Sequence of chain 1.A:
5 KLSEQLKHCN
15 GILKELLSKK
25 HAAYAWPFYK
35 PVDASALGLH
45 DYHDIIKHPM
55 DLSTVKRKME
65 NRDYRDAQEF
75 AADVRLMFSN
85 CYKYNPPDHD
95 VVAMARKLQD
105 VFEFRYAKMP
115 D

Binding-site contacts:
Ligand atom N contacts residue VAL36 of chain 1.A at 3.8 Å.
Ligand atom C14 contacts residue ASN89 of chain 1.A at 3.7 Å.
Ligand atom C2 contacts residue VAL95 of chain 1.A at 4.0 Å (hydrophobic).
Ligand atom O1 contacts residue LEU43 of chain 1.A at 3.5 Å.
Ligand atom C17 contacts residue PRO90 of chain 1.A at 3.6 Å (hydrophobic).
Ligand atom C contacts residue PRO31 of chain 1.A at 3.8 Å (hydrophobic).
Ligand atom C3 contacts residue LEU43 of chain 1.A at 3.9 Å (hydrophobic).
Ligand atom C1 contacts residue ASN89 of chain 1.A at 3.9 Å.
Ligand atom C8 contacts residue TRP30 of chain 1.A at 3.8 Å (hydrophobic).
Ligand atom C4 contacts residue ASN89 of chain 1.A at 3.8 Å.
Ligand atom N2 contacts residue ASN89 of chain 1.A at 2.8 Å (h-bond).
Ligand atom C14 contacts residue LEU43 of chain 1.A at 3.8 Å (hydrophobic).
Ligand atom N contacts residue VAL95 of chain 1.A at 3.7 Å.
Ligand atom C1 contacts residue VAL95 of chain 1.A at 3.8 Å (hydrophobic).
Ligand atom C3 contacts residue ASN89 of chain 1.A at 3.3 Å.
Ligand atom N2 contacts residue LEU43 of chain 1.A at 4.0 Å.
Ligand atom N1 contacts residue VAL95 of chain 1.A at 3.9 Å.
Ligand atom C contacts residue VAL36 of chain 1.A at 3.7 Å (hydrophobic).
Ligand atom C10 contacts residue VAL95 of chain 1.A at 3.7 Å (hydrophobic).
Ligand atom C15 contacts residue TYR88 of chain 1.A at 3.8 Å (hydrophobic).
Ligand atom C15 contacts residue LEU43 of chain 1.A at 4.0 Å (hydrophobic).
Ligand atom C17 contacts residue TYR88 of chain 1.A at 3.5 Å (hydrophobic).
Ligand atom N2 contacts residue TYR88 of chain 1.A at 3.8 Å.
Ligand atom C contacts residue PHE32 of chain 1.A at 3.8 Å (hydrophobic).
Ligand atom C16 contacts residue ASN89 of chain 1.A at 3.6 Å.
Ligand atom C16 contacts residue PRO90 of chain 1.A at 3.5 Å (hydrophobic).
Ligand atom C16 contacts residue HIS93 of chain 1.A at 3.5 Å.
Ligand atom C10 contacts residue PRO31 of chain 1.A at 3.9 Å (hydrophobic).
Ligand atom C4 contacts residue LEU43 of chain 1.A at 3.9 Å (hydrophobic).
Ligand atom C15 contacts residue ASN89 of chain 1.A at 3.5 Å.
Ligand atom C9 contacts residue TRP30 of chain 1.A at 3.6 Å (hydrophobic).
Ligand atom C18 contacts residue TYR88 of chain 1.A at 3.7 Å (hydrophobic).
Ligand atom C9 contacts residue PRO31 of chain 1.A at 3.9 Å (hydrophobic).
Ligand atom C12 contacts residue HIS93 of chain 1.A at 4.0 Å.
Ligand atom C10 contacts residue TRP30 of chain 1.A at 3.8 Å (hydrophobic).
Ligand atom O contacts residue ASN89 of chain 1.A at 3.0 Å (h-bond).
Ligand atom C17 contacts residue ASN89 of chain 1.A at 3.4 Å.
Ligand atom C10 contacts residue MET98 of chain 1.A at 3.7 Å (hydrophobic).
Ligand atom C9 contacts residue VAL95 of chain 1.A at 3.7 Å (hydrophobic).
Ligand atom C14 contacts residue HIS93 of chain 1.A at 4.0 Å.

The protein below binds the small molecule below.
Small molecule (SMILES): CNC(=O)c1cc(C(=O)N[C@H]2C[C@@H]2C)cc(Cc2ccccc2)n1